A protein and the small-molecule ligand that binds it are described below.
Small molecule (SMILES): CCCCCCCC(=O)OC[C@H](COP(=O)(O)O[C@@H]1[C@H](O)[C@H](O)[C@@H](OP(=O)(O)O)[C@H](OP(=O)(O)O)[C@H]1O)OC(=O)CCCCCCC

Binding-site contacts:
Ligand atom O6 contacts residue LYS41 of chain 1.D at 3.4 Å.
Ligand atom O52 contacts residue GLN148 of chain 1.D at 3.9 Å.
Ligand atom O52 contacts residue LYS145 of chain 1.D at 3.0 Å (salt-bridge).
Ligand atom P5 contacts residue LYS150 of chain 1.D at 3.9 Å.
Ligand atom P1 contacts residue ARG43 of chain 1.D at 4.1 Å.
Ligand atom O53 contacts residue GLN148 of chain 1.D at 4.4 Å.
Ligand atom O53 contacts residue LYS150 of chain 1.D at 2.4 Å (salt-bridge).
Ligand atom O41 contacts residue LYS15 of chain 1.D at 4.4 Å.
Ligand atom O12 contacts residue ARG43 of chain 1.D at 3.9 Å.
Ligand atom O51 contacts residue LYS151 of chain 1.D at 3.4 Å (salt-bridge).
Ligand atom C3C contacts residue TRP42 of chain 1.D at 4.4 Å (hydrophobic).
Ligand atom C6 contacts residue LYS41 of chain 1.D at 4.1 Å.
Ligand atom O11 contacts residue LYS41 of chain 1.D at 4.4 Å.
Ligand atom O51 contacts residue LYS150 of chain 1.D at 4.3 Å.
Ligand atom O1 contacts residue LYS41 of chain 1.D at 3.7 Å.
Ligand atom O11 contacts residue ARG43 of chain 1.D at 2.8 Å (salt-bridge).
Ligand atom O2 contacts residue LYS41 of chain 1.D at 4.1 Å.
Ligand atom O1 contacts residue TRP42 of chain 1.D at 4.3 Å.
Ligand atom C2C contacts residue TRP42 of chain 1.D at 4.0 Å (hydrophobic).
Ligand atom O43 contacts residue LYS150 of chain 1.D at 4.2 Å.
Ligand atom C1B contacts residue TRP42 of chain 1.D at 4.5 Å (hydrophobic).
Ligand atom O6 contacts residue TRP42 of chain 1.D at 3.3 Å (h-bond).
Ligand atom P5 contacts residue LYS145 of chain 1.D at 4.5 Å.
Ligand atom O3C contacts residue TRP42 of chain 1.D at 3.6 Å.

Sequence of chain 1.D:
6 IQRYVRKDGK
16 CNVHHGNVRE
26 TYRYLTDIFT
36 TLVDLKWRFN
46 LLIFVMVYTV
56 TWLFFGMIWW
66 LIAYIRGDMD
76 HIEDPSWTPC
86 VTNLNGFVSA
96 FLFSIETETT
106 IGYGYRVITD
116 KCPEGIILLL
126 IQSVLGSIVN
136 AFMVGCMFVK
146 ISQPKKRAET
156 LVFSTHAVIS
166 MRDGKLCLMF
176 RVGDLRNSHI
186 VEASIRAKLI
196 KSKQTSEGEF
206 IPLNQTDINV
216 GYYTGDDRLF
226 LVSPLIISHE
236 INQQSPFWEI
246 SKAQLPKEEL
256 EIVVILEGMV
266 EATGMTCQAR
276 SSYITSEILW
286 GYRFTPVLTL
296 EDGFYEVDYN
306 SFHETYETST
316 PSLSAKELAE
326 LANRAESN